Binding-site contacts:
Ligand atom C5 contacts residue ASN275 of chain 1.I at 3.6 Å.
Ligand atom O7 contacts residue ASN311 of chain 1.I at 3.0 Å (h-bond).
Ligand atom N2 contacts residue ASN275 of chain 1.I at 2.9 Å (h-bond).
Ligand atom C1 contacts residue ASN311 of chain 1.I at 4.5 Å.
Ligand atom C8 contacts residue ASN311 of chain 1.I at 3.4 Å.
Ligand atom O5 contacts residue ASN275 of chain 1.I at 2.3 Å (h-bond).
Ligand atom O7 contacts residue ASN275 of chain 1.I at 3.5 Å (h-bond).
Ligand atom C1 contacts residue ASN275 of chain 1.I at 1.4 Å.
Ligand atom C7 contacts residue ASN275 of chain 1.I at 3.4 Å.
Ligand atom C8 contacts residue ASN275 of chain 1.I at 4.5 Å.
Ligand atom C5 contacts residue LYS273 of chain 1.I at 3.9 Å.
Ligand atom C5 contacts residue LEU418 of chain 1.I at 4.4 Å (hydrophobic).
Ligand atom C8 contacts residue ILE312 of chain 1.I at 3.6 Å (hydrophobic).
Ligand atom O5 contacts residue LEU418 of chain 1.I at 3.8 Å.
Ligand atom N2 contacts residue ASN311 of chain 1.I at 3.9 Å.
Ligand atom O4 contacts residue LYS273 of chain 1.I at 4.1 Å.
Ligand atom C8 contacts residue SER313 of chain 1.I at 3.4 Å.
Ligand atom C4 contacts residue ASN275 of chain 1.I at 4.2 Å.
Ligand atom C6 contacts residue LEU418 of chain 1.I at 4.5 Å (hydrophobic).
Ligand atom O6 contacts residue LEU418 of chain 1.I at 3.6 Å.
Ligand atom O7 contacts residue NAG1 of chain 1.MA at 3.8 Å.
Ligand atom C2 contacts residue ASN275 of chain 1.I at 2.5 Å.
Ligand atom C3 contacts residue ASN275 of chain 1.I at 3.8 Å.
Ligand atom C7 contacts residue ASN311 of chain 1.I at 3.2 Å.
Ligand atom C1 contacts residue LEU418 of chain 1.I at 4.3 Å (hydrophobic).
Ligand atom O6 contacts residue ASN275 of chain 1.I at 4.4 Å.
Ligand atom C3 contacts residue LYS273 of chain 1.I at 4.3 Å.
Ligand atom C4 contacts residue LYS273 of chain 1.I at 4.4 Å.

Sequence of chain 1.I:
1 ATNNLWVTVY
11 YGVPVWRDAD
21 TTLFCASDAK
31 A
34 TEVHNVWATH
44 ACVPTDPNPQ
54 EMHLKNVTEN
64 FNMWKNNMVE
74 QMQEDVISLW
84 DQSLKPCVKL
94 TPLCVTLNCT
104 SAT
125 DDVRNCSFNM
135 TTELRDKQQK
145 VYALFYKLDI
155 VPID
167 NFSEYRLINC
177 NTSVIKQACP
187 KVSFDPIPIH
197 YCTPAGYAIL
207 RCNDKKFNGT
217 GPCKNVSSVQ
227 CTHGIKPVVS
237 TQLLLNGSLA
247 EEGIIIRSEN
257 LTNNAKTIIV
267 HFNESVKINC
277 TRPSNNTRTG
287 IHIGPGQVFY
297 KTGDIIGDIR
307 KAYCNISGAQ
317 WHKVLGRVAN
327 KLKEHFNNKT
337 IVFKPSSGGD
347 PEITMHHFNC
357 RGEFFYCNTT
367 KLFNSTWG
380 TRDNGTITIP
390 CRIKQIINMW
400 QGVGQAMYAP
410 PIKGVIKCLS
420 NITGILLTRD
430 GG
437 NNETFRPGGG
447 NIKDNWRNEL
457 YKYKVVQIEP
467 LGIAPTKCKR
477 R

A small-molecule ligand and the protein it binds are described below.
Small molecule (SMILES): CC(=O)N[C@@H]1[C@@H](O)[C@H](O)[C@@H](CO)O[C@H]1O